Sequence of chain 3.A:
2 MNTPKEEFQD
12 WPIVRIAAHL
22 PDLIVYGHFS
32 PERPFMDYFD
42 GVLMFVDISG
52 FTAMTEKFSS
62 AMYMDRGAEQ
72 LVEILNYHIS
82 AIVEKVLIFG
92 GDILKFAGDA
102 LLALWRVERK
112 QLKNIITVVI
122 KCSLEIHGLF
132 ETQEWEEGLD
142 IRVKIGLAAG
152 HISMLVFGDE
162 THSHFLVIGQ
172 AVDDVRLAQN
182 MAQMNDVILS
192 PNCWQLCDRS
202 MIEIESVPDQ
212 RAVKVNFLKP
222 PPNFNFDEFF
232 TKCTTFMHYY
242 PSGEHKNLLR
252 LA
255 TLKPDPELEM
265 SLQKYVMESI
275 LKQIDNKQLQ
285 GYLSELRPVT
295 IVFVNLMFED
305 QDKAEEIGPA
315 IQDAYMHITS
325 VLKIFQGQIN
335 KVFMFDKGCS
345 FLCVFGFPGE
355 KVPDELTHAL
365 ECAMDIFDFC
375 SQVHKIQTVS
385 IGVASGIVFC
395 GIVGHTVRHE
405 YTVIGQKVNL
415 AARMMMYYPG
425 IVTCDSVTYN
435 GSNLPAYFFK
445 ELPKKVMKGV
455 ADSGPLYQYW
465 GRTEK

Binding-site contacts:
Ligand atom C15 contacts residue MET338 of chain 3.A at 4.0 Å (hydrophobic).
Ligand atom O10 contacts residue PHE337 of chain 3.A at 3.4 Å.
Ligand atom O2 contacts residue PHE46 of chain 3.A at 3.7 Å.
Ligand atom O10 contacts residue MET338 of chain 3.A at 3.1 Å (h-bond).
Ligand atom C1 contacts residue ARG177 of chain 3.A at 3.4 Å.
Ligand atom N14 contacts residue VAL168 of chain 3.A at 2.8 Å (h-bond).
Ligand atom C15 contacts residue LEU167 of chain 3.A at 3.8 Å (hydrophobic).
Ligand atom C6 contacts residue LYS96 of chain 3.A at 3.6 Å.
Ligand atom N16 contacts residue LEU167 of chain 3.A at 4.0 Å.
Ligand atom C3 contacts residue PHE337 of chain 3.A at 3.8 Å (hydrophobic).
Ligand atom C8 contacts residue PHE339 of chain 3.A at 3.3 Å (hydrophobic).
Ligand atom O13 contacts residue VAL168 of chain 3.A at 3.6 Å.
Ligand atom O10 contacts residue PHE339 of chain 3.A at 3.0 Å.
Ligand atom N12 contacts residue LYS96 of chain 3.A at 3.3 Å.
Ligand atom N16 contacts residue MET338 of chain 3.A at 2.9 Å (h-bond).
Ligand atom C3 contacts residue PHE46 of chain 3.A at 3.6 Å (hydrophobic).
Ligand atom C5 contacts residue LEU103 of chain 3.A at 3.7 Å (hydrophobic).
Ligand atom N14 contacts residue LEU167 of chain 3.A at 3.5 Å.
Ligand atom C11 contacts residue LEU103 of chain 3.A at 3.8 Å (hydrophobic).
Ligand atom C5 contacts residue PHE46 of chain 3.A at 4.0 Å (hydrophobic).
Ligand atom O13 contacts residue LYS96 of chain 3.A at 3.2 Å.
Ligand atom C5 contacts residue LYS96 of chain 3.A at 3.5 Å.
Ligand atom C6 contacts residue LEU103 of chain 3.A at 3.6 Å (hydrophobic).
Ligand atom N16 contacts residue VAL173 of chain 3.A at 3.9 Å.
Ligand atom C3 contacts residue ALA98 of chain 3.A at 3.9 Å (hydrophobic).
Ligand atom C7 contacts residue PHE339 of chain 3.A at 3.7 Å (hydrophobic).
Ligand atom C15 contacts residue VAL168 of chain 3.A at 3.5 Å (hydrophobic).
Ligand atom O2 contacts residue ALA101 of chain 3.A at 3.7 Å.
Ligand atom N16 contacts residue VAL168 of chain 3.A at 2.9 Å (h-bond).
Ligand atom C8 contacts residue PHE337 of chain 3.A at 3.3 Å (hydrophobic).
Ligand atom C9 contacts residue PHE337 of chain 3.A at 3.7 Å (hydrophobic).
Ligand atom C8 contacts residue PHE46 of chain 3.A at 4.0 Å (hydrophobic).
Ligand atom C4 contacts residue PHE46 of chain 3.A at 3.6 Å (hydrophobic).
Ligand atom N12 contacts residue LEU103 of chain 3.A at 3.8 Å.
Ligand atom C4 contacts residue ALA101 of chain 3.A at 3.8 Å (hydrophobic).
Ligand atom C4 contacts residue ALA98 of chain 3.A at 3.7 Å (hydrophobic).
Ligand atom C9 contacts residue PHE339 of chain 3.A at 3.6 Å (hydrophobic).
Ligand atom O2 contacts residue ALA98 of chain 3.A at 3.4 Å.
Ligand atom C7 contacts residue PHE337 of chain 3.A at 3.5 Å (hydrophobic).
Ligand atom O2 contacts residue ARG177 of chain 3.A at 4.0 Å.

A protein and the small-molecule ligand that binds it are described below.
Small molecule (SMILES): COc1cccc(C(=O)c2nonc2N)c1